The protein below binds the small molecule below.
Small molecule (SMILES): CC(=O)N[C@@H]1[C@@H](O)[C@H](O)[C@@H](CO)O[C@H]1O

Sequence of chain 1.B:
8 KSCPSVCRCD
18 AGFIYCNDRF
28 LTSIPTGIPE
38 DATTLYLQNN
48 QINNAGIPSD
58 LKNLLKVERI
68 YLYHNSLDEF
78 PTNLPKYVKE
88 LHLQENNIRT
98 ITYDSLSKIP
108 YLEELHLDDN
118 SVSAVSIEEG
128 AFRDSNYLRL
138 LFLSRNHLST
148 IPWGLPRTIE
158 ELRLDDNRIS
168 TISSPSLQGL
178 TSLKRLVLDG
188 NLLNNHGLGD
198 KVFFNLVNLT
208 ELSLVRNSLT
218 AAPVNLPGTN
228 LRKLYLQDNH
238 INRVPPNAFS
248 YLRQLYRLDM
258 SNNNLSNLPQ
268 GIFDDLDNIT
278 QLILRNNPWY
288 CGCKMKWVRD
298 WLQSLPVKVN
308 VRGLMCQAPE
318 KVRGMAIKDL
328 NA

Binding-site contacts:
Ligand atom N2 contacts residue THR178 of chain 1.B at 4.3 Å.
Ligand atom C8 contacts residue THR178 of chain 1.B at 4.0 Å.
Ligand atom C8 contacts residue SER179 of chain 1.B at 4.3 Å.
Ligand atom C5 contacts residue ASN205 of chain 1.B at 3.7 Å.
Ligand atom C7 contacts residue SER179 of chain 1.B at 4.4 Å.
Ligand atom C6 contacts residue ASN205 of chain 1.B at 4.2 Å.
Ligand atom N2 contacts residue ASN205 of chain 1.B at 3.0 Å (h-bond).
Ligand atom C3 contacts residue ASN205 of chain 1.B at 3.8 Å.
Ligand atom C2 contacts residue ASN205 of chain 1.B at 2.5 Å.
Ligand atom C4 contacts residue ASN205 of chain 1.B at 4.3 Å.
Ligand atom O5 contacts residue ASN205 of chain 1.B at 2.4 Å (h-bond).
Ligand atom C7 contacts residue ASN205 of chain 1.B at 4.2 Å.
Ligand atom C1 contacts residue ASN205 of chain 1.B at 1.4 Å.